Sequence of chain 2.A:
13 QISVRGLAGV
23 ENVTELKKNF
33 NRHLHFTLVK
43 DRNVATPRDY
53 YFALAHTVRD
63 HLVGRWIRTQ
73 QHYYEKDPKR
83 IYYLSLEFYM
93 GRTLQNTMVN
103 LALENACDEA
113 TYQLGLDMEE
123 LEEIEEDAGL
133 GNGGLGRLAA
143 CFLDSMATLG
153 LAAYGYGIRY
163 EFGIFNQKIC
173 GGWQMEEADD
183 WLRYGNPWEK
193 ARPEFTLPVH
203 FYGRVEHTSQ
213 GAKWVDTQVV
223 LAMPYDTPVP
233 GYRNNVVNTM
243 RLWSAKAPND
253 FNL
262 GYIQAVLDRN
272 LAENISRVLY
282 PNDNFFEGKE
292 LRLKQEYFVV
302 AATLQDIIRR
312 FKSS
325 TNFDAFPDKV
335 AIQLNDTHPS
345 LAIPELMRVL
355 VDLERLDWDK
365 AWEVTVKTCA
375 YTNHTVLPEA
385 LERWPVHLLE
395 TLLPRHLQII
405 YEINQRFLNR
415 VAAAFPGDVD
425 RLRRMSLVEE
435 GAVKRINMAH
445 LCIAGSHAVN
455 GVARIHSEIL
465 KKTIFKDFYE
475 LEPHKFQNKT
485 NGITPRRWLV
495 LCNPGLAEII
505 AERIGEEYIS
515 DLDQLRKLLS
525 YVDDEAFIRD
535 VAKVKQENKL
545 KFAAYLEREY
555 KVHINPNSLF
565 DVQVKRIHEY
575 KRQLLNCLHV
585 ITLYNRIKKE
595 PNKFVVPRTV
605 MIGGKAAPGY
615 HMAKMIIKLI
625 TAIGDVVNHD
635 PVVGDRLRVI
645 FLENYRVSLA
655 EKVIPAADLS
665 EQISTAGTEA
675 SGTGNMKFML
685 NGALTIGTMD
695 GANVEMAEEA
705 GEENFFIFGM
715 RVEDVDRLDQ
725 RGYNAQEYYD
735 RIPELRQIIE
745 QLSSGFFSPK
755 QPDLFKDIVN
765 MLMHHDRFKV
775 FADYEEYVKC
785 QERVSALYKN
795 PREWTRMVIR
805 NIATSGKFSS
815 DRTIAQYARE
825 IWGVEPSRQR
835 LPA

Sequence of chain 1.A:
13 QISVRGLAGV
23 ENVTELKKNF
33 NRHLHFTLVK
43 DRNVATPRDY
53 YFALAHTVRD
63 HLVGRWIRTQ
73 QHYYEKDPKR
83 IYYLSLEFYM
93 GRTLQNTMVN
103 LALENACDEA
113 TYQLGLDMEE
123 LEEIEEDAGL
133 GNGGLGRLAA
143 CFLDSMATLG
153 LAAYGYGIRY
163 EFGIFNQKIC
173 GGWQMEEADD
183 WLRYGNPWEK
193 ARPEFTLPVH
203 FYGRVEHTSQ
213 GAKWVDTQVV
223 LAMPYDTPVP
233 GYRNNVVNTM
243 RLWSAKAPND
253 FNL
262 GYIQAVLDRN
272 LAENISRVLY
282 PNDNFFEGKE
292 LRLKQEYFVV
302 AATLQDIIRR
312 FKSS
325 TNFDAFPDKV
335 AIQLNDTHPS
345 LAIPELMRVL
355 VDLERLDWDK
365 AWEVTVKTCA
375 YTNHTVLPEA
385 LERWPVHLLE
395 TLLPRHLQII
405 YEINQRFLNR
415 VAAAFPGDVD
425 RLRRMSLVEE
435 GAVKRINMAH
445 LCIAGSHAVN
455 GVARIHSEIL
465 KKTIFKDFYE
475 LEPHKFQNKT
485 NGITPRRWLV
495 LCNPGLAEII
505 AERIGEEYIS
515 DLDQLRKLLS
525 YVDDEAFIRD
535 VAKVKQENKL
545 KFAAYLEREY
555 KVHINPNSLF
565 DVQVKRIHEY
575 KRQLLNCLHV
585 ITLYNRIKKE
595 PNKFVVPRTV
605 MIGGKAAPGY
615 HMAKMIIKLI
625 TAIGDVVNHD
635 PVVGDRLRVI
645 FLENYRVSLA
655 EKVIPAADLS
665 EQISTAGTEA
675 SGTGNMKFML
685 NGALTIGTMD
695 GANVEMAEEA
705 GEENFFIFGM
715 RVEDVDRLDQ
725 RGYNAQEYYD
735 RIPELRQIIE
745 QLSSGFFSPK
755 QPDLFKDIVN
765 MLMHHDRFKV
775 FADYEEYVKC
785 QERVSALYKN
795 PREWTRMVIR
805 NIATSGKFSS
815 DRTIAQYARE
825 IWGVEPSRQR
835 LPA

Binding-site contacts:
Ligand atom O3P contacts residue ARG311 of chain 1.A at 2.9 Å (salt-bridge).
Ligand atom C2 contacts residue VAL46 of chain 2.A at 4.3 Å (hydrophobic).
Ligand atom N1 contacts residue TYR76 of chain 1.A at 3.9 Å.
Ligand atom O3P contacts residue ARG310 of chain 1.A at 3.3 Å (salt-bridge).
Ligand atom N9 contacts residue VAL46 of chain 2.A at 4.0 Å.
Ligand atom O1P contacts residue ARG311 of chain 1.A at 3.1 Å (salt-bridge).
Ligand atom C5' contacts residue GLN72 of chain 1.A at 4.0 Å.
Ligand atom C2 contacts residue ASN45 of chain 2.A at 4.3 Å.
Ligand atom C2' contacts residue VAL46 of chain 2.A at 3.9 Å (hydrophobic).
Ligand atom C6 contacts residue VAL46 of chain 2.A at 4.3 Å (hydrophobic).
Ligand atom O4' contacts residue TYR76 of chain 1.A at 3.9 Å.
Ligand atom O2' contacts residue ASP43 of chain 2.A at 3.4 Å (salt-bridge).
Ligand atom O3' contacts residue GLN72 of chain 1.A at 4.3 Å.
Ligand atom P contacts residue ARG311 of chain 1.A at 3.9 Å.
Ligand atom C3' contacts residue VAL46 of chain 2.A at 4.2 Å (hydrophobic).
Ligand atom C4 contacts residue VAL46 of chain 2.A at 3.7 Å (hydrophobic).
Ligand atom N3 contacts residue VAL46 of chain 2.A at 3.9 Å.
Ligand atom C8 contacts residue VAL46 of chain 2.A at 4.3 Å (hydrophobic).
Ligand atom C6 contacts residue TYR76 of chain 1.A at 3.5 Å (hydrophobic).
Ligand atom O4' contacts residue GLN72 of chain 1.A at 4.1 Å.
Ligand atom N9 contacts residue TYR76 of chain 1.A at 3.7 Å.
Ligand atom C1' contacts residue TYR76 of chain 1.A at 3.9 Å (hydrophobic).
Ligand atom N7 contacts residue VAL46 of chain 2.A at 4.3 Å.
Ligand atom P contacts residue ARG310 of chain 1.A at 4.0 Å.
Ligand atom C8 contacts residue TYR76 of chain 1.A at 3.7 Å (hydrophobic).
Ligand atom O6 contacts residue TYR76 of chain 1.A at 3.4 Å (h-bond).
Ligand atom C5 contacts residue VAL46 of chain 2.A at 3.9 Å (hydrophobic).
Ligand atom O2' contacts residue GLN73 of chain 1.A at 3.3 Å.
Ligand atom N1 contacts residue VAL46 of chain 2.A at 4.4 Å.
Ligand atom C4 contacts residue TYR76 of chain 1.A at 3.7 Å (hydrophobic).
Ligand atom O1P contacts residue ARG310 of chain 1.A at 4.5 Å.
Ligand atom C2' contacts residue ASP43 of chain 2.A at 4.2 Å.
Ligand atom O2P contacts residue ARG310 of chain 1.A at 3.2 Å (salt-bridge).
Ligand atom N3 contacts residue TYR76 of chain 1.A at 3.7 Å.
Ligand atom N7 contacts residue TYR76 of chain 1.A at 3.6 Å.
Ligand atom O3P contacts residue ARG243 of chain 1.A at 4.2 Å.
Ligand atom C2 contacts residue TYR76 of chain 1.A at 3.8 Å (hydrophobic).
Ligand atom C5 contacts residue TYR76 of chain 1.A at 3.5 Å (hydrophobic).

The small molecule below binds the protein below.
Small molecule (SMILES): O=c1[nH]cnc2c1ncn2[C@@H]1O[C@H](COP(=O)(O)O)[C@@H](O)[C@H]1O